Sequence of chain 1.A:
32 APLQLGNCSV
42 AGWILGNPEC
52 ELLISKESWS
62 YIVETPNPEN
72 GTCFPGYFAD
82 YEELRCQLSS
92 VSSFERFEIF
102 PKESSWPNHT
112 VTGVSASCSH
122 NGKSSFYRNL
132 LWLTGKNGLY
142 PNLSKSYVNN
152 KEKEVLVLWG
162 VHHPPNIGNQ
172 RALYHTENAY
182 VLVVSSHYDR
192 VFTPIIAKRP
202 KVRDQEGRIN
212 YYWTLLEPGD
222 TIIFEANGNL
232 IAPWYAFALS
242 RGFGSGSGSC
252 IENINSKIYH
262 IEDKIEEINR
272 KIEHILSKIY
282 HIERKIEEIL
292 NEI

Binding-site contacts:
Ligand atom O7 contacts residue ASN143 of chain 1.A at 4.1 Å.
Ligand atom C7 contacts residue ASN143 of chain 1.A at 3.9 Å.
Ligand atom C7 contacts residue PRO142 of chain 1.A at 4.0 Å (hydrophobic).
Ligand atom O7 contacts residue PRO142 of chain 1.A at 3.6 Å.
Ligand atom C3 contacts residue ASN143 of chain 1.A at 3.9 Å.
Ligand atom N2 contacts residue ASN143 of chain 1.A at 2.9 Å (h-bond).
Ligand atom C2 contacts residue ASN143 of chain 1.A at 2.5 Å.
Ligand atom C4 contacts residue ASN143 of chain 1.A at 4.3 Å.
Ligand atom C7 contacts residue TYR141 of chain 1.A at 3.9 Å (hydrophobic).
Ligand atom O5 contacts residue ASN143 of chain 1.A at 2.4 Å (h-bond).
Ligand atom C5 contacts residue ASN143 of chain 1.A at 3.7 Å.
Ligand atom O7 contacts residue TYR141 of chain 1.A at 4.3 Å.
Ligand atom C8 contacts residue LEU140 of chain 1.A at 4.1 Å (hydrophobic).
Ligand atom C8 contacts residue TYR141 of chain 1.A at 3.0 Å (hydrophobic).
Ligand atom C1 contacts residue ASN143 of chain 1.A at 1.5 Å.
Ligand atom C8 contacts residue PRO142 of chain 1.A at 4.0 Å (hydrophobic).

This small molecule binds to this protein.
Small molecule (SMILES): CC(=O)N[C@@H]1[C@@H](O)[C@H](O)[C@@H](CO)O[C@H]1O